Binding-site contacts:
Ligand atom N2 contacts residue ASN144 of chain 1.A at 2.8 Å (h-bond).
Ligand atom O3 contacts residue GLN121 of chain 1.A at 2.6 Å (h-bond).
Ligand atom C4 contacts residue GLY181 of chain 1.A at 4.1 Å.
Ligand atom O6 contacts residue LEU123 of chain 1.A at 4.0 Å.
Ligand atom C2 contacts residue GLN121 of chain 1.A at 4.1 Å.
Ligand atom C5 contacts residue LEU123 of chain 1.A at 3.7 Å (hydrophobic).
Ligand atom C6 contacts residue LEU123 of chain 1.A at 3.7 Å (hydrophobic).
Ligand atom O4 contacts residue GLY181 of chain 1.A at 2.9 Å (h-bond).
Ligand atom C3 contacts residue ASN180 of chain 1.A at 3.8 Å.
Ligand atom C4 contacts residue ASN180 of chain 1.A at 3.9 Å.
Ligand atom O3 contacts residue CYS122 of chain 1.A at 3.9 Å.
Ligand atom C5 contacts residue ASN144 of chain 1.A at 3.6 Å.
Ligand atom C3 contacts residue VAL178 of chain 1.A at 3.8 Å (hydrophobic).
Ligand atom O2 contacts residue GLN121 of chain 1.A at 3.6 Å (h-bond).
Ligand atom O5 contacts residue NAG1 of chain 1.E at 3.3 Å.
Ligand atom C6 contacts residue NAG1 of chain 1.E at 3.9 Å.
Ligand atom O3 contacts residue ASN180 of chain 1.A at 2.7 Å (h-bond).
Ligand atom C6 contacts residue VAL178 of chain 1.A at 3.7 Å (hydrophobic).
Ligand atom O3 contacts residue NAG1 of chain 1.E at 2.8 Å (h-bond).
Ligand atom C6 contacts residue TRP12 of chain 1.A at 3.6 Å (hydrophobic).
Ligand atom O5 contacts residue ASN144 of chain 1.A at 2.4 Å (h-bond).
Ligand atom O4 contacts residue VAL178 of chain 1.A at 3.9 Å.
Ligand atom C3 contacts residue GLN121 of chain 1.A at 3.4 Å.
Ligand atom C1 contacts residue ASN144 of chain 1.A at 1.4 Å.
Ligand atom C1 contacts residue NAG1 of chain 1.E at 3.9 Å.
Ligand atom O4 contacts residue ASN180 of chain 1.A at 3.2 Å (h-bond).
Ligand atom O7 contacts residue ASN144 of chain 1.A at 3.0 Å (h-bond).
Ligand atom O4 contacts residue CYS179 of chain 1.A at 4.0 Å.
Ligand atom C3 contacts residue NAG1 of chain 1.E at 3.4 Å.
Ligand atom O7 contacts residue GLN121 of chain 1.A at 3.1 Å (h-bond).
Ligand atom C2 contacts residue ASN144 of chain 1.A at 2.4 Å.
Ligand atom C6 contacts residue LEU123 of chain 1.A at 3.8 Å (hydrophobic).
Ligand atom O3 contacts residue CYS179 of chain 1.A at 3.4 Å.
Ligand atom C4 contacts residue NAG1 of chain 1.E at 2.9 Å.
Ligand atom O5 contacts residue LEU123 of chain 1.A at 3.8 Å.
Ligand atom O4 contacts residue NAG1 of chain 1.E at 2.0 Å.
Ligand atom C3 contacts residue ASN144 of chain 1.A at 3.7 Å.
Ligand atom O3 contacts residue VAL178 of chain 1.A at 3.7 Å.
Ligand atom C4 contacts residue VAL178 of chain 1.A at 3.5 Å (hydrophobic).
Ligand atom C7 contacts residue ASN144 of chain 1.A at 3.2 Å.

Sequence of chain 1.A:
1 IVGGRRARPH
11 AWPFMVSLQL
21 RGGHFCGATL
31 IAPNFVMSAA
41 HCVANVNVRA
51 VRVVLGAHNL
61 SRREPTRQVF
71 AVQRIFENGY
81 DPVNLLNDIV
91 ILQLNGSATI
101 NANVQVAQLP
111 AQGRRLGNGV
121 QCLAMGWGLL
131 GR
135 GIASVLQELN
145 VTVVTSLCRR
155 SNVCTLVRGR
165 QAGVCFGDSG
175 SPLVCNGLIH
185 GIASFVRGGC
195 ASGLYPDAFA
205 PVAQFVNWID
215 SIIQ

The small molecule below binds the protein below.
Small molecule (SMILES): CC(=O)N[C@H]1CO[C@H](CO[C@@H]2O[C@@H](C)[C@@H](O)[C@@H](O)[C@@H]2O)[C@@H](O)[C@@H]1O